Sequence of chain 1.A:
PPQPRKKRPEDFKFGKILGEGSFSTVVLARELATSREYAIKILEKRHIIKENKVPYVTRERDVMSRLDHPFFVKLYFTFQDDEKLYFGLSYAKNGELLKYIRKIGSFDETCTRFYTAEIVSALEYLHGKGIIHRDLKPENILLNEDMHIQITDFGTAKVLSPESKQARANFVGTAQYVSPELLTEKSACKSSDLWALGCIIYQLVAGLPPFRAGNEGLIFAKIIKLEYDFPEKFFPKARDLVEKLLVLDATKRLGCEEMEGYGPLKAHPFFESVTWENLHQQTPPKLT

This small molecule binds to this protein.
Small molecule (SMILES): O=S(=O)(Nc1nc2ccc(Cl)cc2s1)c1cc2ccccc2s1

Binding-site contacts:
Ligand atom C17 contacts residue THR100 of chain 1.A at 3.9 Å.
Ligand atom C20 contacts residue PHE109 of chain 1.A at 3.2 Å (hydrophobic).
Ligand atom C18 contacts residue TYR108 of chain 1.A at 3.6 Å (hydrophobic).
Ligand atom C19 contacts residue THR100 of chain 1.A at 3.9 Å.
Ligand atom O13 contacts residue ARG83 of chain 1.A at 3.3 Å (salt-bridge).
Ligand atom C07 contacts residue LYS67 of chain 1.A at 3.6 Å.
Ligand atom O12 contacts residue THR80 of chain 1.A at 3.2 Å (h-bond).
Ligand atom C19 contacts residue PHE109 of chain 1.A at 3.4 Å (hydrophobic).
Ligand atom C19 contacts residue TYR108 of chain 1.A at 4.0 Å (hydrophobic).
Ligand atom C06 contacts residue LYS67 of chain 1.A at 4.0 Å.
Ligand atom C18 contacts residue LEU107 of chain 1.A at 3.9 Å (hydrophobic).
Ligand atom S22 contacts residue ARG83 of chain 1.A at 3.6 Å.
Ligand atom C04 contacts residue LEU107 of chain 1.A at 3.7 Å (hydrophobic).
Ligand atom C15 contacts residue ARG83 of chain 1.A at 4.1 Å.
Ligand atom C14 contacts residue ARG83 of chain 1.A at 3.8 Å.
Ligand atom C21 contacts residue ARG83 of chain 1.A at 3.7 Å.
Ligand atom S23 contacts residue VAL76 of chain 1.A at 4.1 Å.
Ligand atom S11 contacts residue ARG83 of chain 1.A at 4.1 Å.
Ligand atom C02 contacts residue ILE70 of chain 1.A at 3.8 Å (hydrophobic).
Ligand atom C17 contacts residue LEU107 of chain 1.A at 3.9 Å (hydrophobic).
Ligand atom C21 contacts residue LEU107 of chain 1.A at 4.0 Å (hydrophobic).
Ligand atom C18 contacts residue THR100 of chain 1.A at 3.5 Å.
Ligand atom C18 contacts residue PHE101 of chain 1.A at 4.0 Å (hydrophobic).
Ligand atom C20 contacts residue VAL79 of chain 1.A at 3.7 Å (hydrophobic).
Ligand atom C07 contacts residue ILE71 of chain 1.A at 4.0 Å (hydrophobic).
Ligand atom C02 contacts residue LYS67 of chain 1.A at 4.1 Å.
Ligand atom C03 contacts residue LEU107 of chain 1.A at 3.7 Å (hydrophobic).
Ligand atom C20 contacts residue ARG83 of chain 1.A at 4.0 Å.
Ligand atom CL1 contacts residue ILE71 of chain 1.A at 3.4 Å.
Ligand atom C21 contacts residue VAL79 of chain 1.A at 4.1 Å (hydrophobic).
Ligand atom C16 contacts residue LEU107 of chain 1.A at 4.0 Å (hydrophobic).
Ligand atom C02 contacts residue VAL76 of chain 1.A at 4.0 Å (hydrophobic).
Ligand atom S23 contacts residue THR80 of chain 1.A at 4.0 Å.
Ligand atom C03 contacts residue VAL76 of chain 1.A at 3.7 Å (hydrophobic).
Ligand atom O12 contacts residue ARG83 of chain 1.A at 4.1 Å.
Ligand atom C03 contacts residue ILE70 of chain 1.A at 3.7 Å (hydrophobic).
Ligand atom CL1 contacts residue ILE70 of chain 1.A at 2.8 Å.
Ligand atom CL1 contacts residue VAL76 of chain 1.A at 3.8 Å.
Ligand atom C15 contacts residue GLN102 of chain 1.A at 4.1 Å.
Ligand atom CL1 contacts residue LYS67 of chain 1.A at 2.9 Å.